The small molecule below binds the protein below.
Small molecule (SMILES): COc1nn(C)c(=O)n1-c1cccc2ccc(C#CC(C)(C)C)cc12

Binding-site contacts:
Ligand atom CAM contacts residue PRO271 of chain 1.M at 3.4 Å (hydrophobic).
Ligand atom O3 contacts residue PHE129 of chain 1.M at 3.0 Å.
Ligand atom N4 contacts residue PHE129 of chain 1.M at 3.7 Å.
Ligand atom CAF contacts residue GLY143 of chain 1.M at 3.4 Å.
Ligand atom CAF contacts residue LYS270 of chain 1.M at 3.5 Å.
Ligand atom CAE contacts residue GLY143 of chain 1.M at 3.8 Å.
Ligand atom CAK contacts residue ILE147 of chain 1.M at 3.5 Å (hydrophobic).
Ligand atom C7 contacts residue TYR274 of chain 1.M at 3.6 Å (hydrophobic).
Ligand atom CAD contacts residue PRO271 of chain 1.M at 3.5 Å (hydrophobic).
Ligand atom N4 contacts residue TYR132 of chain 1.M at 3.1 Å.
Ligand atom CAO contacts residue GLY143 of chain 1.M at 3.5 Å.
Ligand atom O3 contacts residue GLY143 of chain 1.M at 3.7 Å.
Ligand atom CAC contacts residue PRO271 of chain 1.M at 3.7 Å (hydrophobic).
Ligand atom CAB contacts residue ILE147 of chain 1.M at 3.1 Å (hydrophobic).
Ligand atom CAL contacts residue PHE275 of chain 1.M at 3.8 Å (hydrophobic).
Ligand atom CAL contacts residue PRO271 of chain 1.M at 3.6 Å (hydrophobic).
Ligand atom C3 contacts residue PHE129 of chain 1.M at 3.6 Å (hydrophobic).
Ligand atom C27 contacts residue PHE129 of chain 1.M at 3.2 Å (hydrophobic).
Ligand atom CAG contacts residue PHE275 of chain 1.M at 3.4 Å (hydrophobic).
Ligand atom CAP contacts residue LEU295 of chain 1.M at 3.6 Å (hydrophobic).
Ligand atom O6 contacts residue PRO271 of chain 1.M at 3.4 Å.
Ligand atom C27 contacts residue VAL133 of chain 1.M at 3.2 Å (hydrophobic).
Ligand atom CAG contacts residue MET125 of chain 1.M at 3.4 Å (hydrophobic).
Ligand atom O6 contacts residue GLU272 of chain 1.M at 2.8 Å (salt-bridge).
Ligand atom CAJ contacts residue PHE275 of chain 1.M at 3.5 Å (hydrophobic).
Ligand atom CAE contacts residue PRO271 of chain 1.M at 3.6 Å (hydrophobic).
Ligand atom CAE contacts residue LYS270 of chain 1.M at 3.6 Å.
Ligand atom C7 contacts residue TYR132 of chain 1.M at 3.6 Å (hydrophobic).
Ligand atom N2 contacts residue TYR132 of chain 1.M at 3.5 Å.
Ligand atom CAE contacts residue ILE269 of chain 1.M at 3.8 Å (hydrophobic).
Ligand atom CAK contacts residue PRO271 of chain 1.M at 3.8 Å (hydrophobic).
Ligand atom N5 contacts residue TYR132 of chain 1.M at 3.2 Å.
Ligand atom C3 contacts residue TYR132 of chain 1.M at 3.2 Å (hydrophobic).
Ligand atom CAI contacts residue PHE275 of chain 1.M at 3.5 Å (hydrophobic).
Ligand atom C7 contacts residue PHE275 of chain 1.M at 3.8 Å (hydrophobic).
Ligand atom CAC contacts residue ILE147 of chain 1.M at 3.7 Å (hydrophobic).
Ligand atom C7 contacts residue GLU272 of chain 1.M at 3.8 Å.
Ligand atom C27 contacts residue TYR132 of chain 1.M at 3.5 Å (hydrophobic).
Ligand atom C6 contacts residue TYR132 of chain 1.M at 3.5 Å (hydrophobic).
Ligand atom CAA contacts residue PHE275 of chain 1.M at 3.8 Å (hydrophobic).

Sequence of chain 1.M:
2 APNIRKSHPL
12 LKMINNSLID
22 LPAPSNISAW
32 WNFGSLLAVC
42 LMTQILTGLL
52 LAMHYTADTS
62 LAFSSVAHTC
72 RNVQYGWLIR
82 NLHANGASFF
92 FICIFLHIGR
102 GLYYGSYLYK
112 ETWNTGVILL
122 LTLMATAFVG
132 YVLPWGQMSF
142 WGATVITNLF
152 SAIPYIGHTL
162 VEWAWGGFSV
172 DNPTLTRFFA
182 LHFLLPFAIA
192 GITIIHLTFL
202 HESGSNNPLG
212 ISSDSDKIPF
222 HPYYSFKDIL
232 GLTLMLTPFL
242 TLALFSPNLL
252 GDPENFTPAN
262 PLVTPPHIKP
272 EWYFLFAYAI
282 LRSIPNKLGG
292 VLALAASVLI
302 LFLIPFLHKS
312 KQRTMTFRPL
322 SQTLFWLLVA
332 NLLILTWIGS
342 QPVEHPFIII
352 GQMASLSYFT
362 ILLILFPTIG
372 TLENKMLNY